Sequence of chain 1.B:
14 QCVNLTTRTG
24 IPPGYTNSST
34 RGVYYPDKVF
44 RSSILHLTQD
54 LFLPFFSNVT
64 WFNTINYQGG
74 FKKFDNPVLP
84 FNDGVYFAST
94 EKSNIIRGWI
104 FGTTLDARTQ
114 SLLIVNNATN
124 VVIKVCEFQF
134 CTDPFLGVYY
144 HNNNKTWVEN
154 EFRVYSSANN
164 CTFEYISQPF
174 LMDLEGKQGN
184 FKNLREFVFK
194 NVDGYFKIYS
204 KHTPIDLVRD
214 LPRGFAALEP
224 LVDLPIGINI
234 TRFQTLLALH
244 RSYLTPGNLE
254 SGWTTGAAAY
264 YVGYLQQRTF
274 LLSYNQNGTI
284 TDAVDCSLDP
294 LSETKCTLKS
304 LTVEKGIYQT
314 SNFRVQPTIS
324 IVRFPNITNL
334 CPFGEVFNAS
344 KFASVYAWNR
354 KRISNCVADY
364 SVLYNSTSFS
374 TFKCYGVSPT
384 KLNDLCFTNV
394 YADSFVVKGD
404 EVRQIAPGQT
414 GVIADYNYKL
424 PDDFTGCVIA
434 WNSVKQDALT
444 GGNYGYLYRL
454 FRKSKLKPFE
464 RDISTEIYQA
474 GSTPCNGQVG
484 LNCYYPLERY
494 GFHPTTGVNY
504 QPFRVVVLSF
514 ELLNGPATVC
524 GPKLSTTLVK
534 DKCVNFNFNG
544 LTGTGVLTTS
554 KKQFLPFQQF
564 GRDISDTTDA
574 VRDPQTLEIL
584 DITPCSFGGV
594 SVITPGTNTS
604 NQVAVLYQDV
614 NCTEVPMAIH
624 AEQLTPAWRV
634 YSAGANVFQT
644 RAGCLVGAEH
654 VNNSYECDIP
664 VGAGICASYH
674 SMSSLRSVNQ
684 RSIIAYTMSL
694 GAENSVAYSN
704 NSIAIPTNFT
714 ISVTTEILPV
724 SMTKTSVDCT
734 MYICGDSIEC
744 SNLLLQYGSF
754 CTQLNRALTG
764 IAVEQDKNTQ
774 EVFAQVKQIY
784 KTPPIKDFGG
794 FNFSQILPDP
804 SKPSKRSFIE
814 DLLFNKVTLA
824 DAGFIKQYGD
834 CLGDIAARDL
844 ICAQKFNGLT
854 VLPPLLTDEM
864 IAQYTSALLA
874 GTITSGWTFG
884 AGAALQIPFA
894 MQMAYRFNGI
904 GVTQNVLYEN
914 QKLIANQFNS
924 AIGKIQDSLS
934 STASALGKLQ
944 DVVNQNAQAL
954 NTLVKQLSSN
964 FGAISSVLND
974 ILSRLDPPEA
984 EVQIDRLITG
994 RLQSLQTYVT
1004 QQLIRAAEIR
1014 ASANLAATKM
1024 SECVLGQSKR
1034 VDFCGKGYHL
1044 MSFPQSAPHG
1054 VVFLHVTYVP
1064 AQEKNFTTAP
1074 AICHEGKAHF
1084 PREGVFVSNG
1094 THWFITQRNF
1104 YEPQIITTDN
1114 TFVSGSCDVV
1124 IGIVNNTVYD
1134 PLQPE

Binding-site contacts:
Ligand atom C8 contacts residue ASN1092 of chain 1.B at 3.8 Å.
Ligand atom C1 contacts residue HIS1095 of chain 1.B at 3.8 Å.
Ligand atom N2 contacts residue HIS1095 of chain 1.B at 4.2 Å.
Ligand atom N2 contacts residue ASN1092 of chain 1.B at 2.9 Å (h-bond).
Ligand atom O7 contacts residue ASN1092 of chain 1.B at 3.8 Å.
Ligand atom O7 contacts residue HIS1095 of chain 1.B at 4.0 Å.
Ligand atom O4 contacts residue HIS1095 of chain 1.B at 3.6 Å.
Ligand atom C2 contacts residue ASN1092 of chain 1.B at 2.5 Å.
Ligand atom C6 contacts residue HIS1095 of chain 1.B at 3.4 Å.
Ligand atom C7 contacts residue ASN1092 of chain 1.B at 3.5 Å.
Ligand atom O7 contacts residue THR1094 of chain 1.B at 3.0 Å (h-bond).
Ligand atom C8 contacts residue HIS1095 of chain 1.B at 3.6 Å.
Ligand atom C7 contacts residue THR1094 of chain 1.B at 4.2 Å.
Ligand atom C3 contacts residue HIS1095 of chain 1.B at 4.1 Å.
Ligand atom O6 contacts residue PHE1097 of chain 1.B at 3.8 Å.
Ligand atom C5 contacts residue PHE1097 of chain 1.B at 4.0 Å (hydrophobic).
Ligand atom C5 contacts residue ASN1092 of chain 1.B at 3.7 Å.
Ligand atom C6 contacts residue PHE1097 of chain 1.B at 3.5 Å (hydrophobic).
Ligand atom C5 contacts residue HIS1095 of chain 1.B at 2.8 Å.
Ligand atom C7 contacts residue HIS1095 of chain 1.B at 4.4 Å.
Ligand atom C4 contacts residue ASN1092 of chain 1.B at 4.2 Å.
Ligand atom O5 contacts residue PHE1097 of chain 1.B at 3.3 Å.
Ligand atom C1 contacts residue ASN1092 of chain 1.B at 1.4 Å.
Ligand atom C3 contacts residue ASN1092 of chain 1.B at 3.8 Å.
Ligand atom O5 contacts residue HIS1095 of chain 1.B at 3.5 Å (h-bond).
Ligand atom O5 contacts residue ASN1092 of chain 1.B at 2.4 Å (h-bond).
Ligand atom C4 contacts residue HIS1095 of chain 1.B at 3.8 Å.
Ligand atom C1 contacts residue PHE1097 of chain 1.B at 4.3 Å (hydrophobic).

A protein and the small-molecule ligand that binds it are described below.
Small molecule (SMILES): CC(=O)N[C@H]1[C@H](O[C@H]2[C@H](O)[C@@H](NC(C)=O)CO[C@@H]2CO)O[C@H](CO)[C@@H](O)[C@@H]1O